Binding-site contacts:
Ligand atom O7 contacts residue ASN53 of chain 1.H at 4.5 Å.
Ligand atom C7 contacts residue ASN53 of chain 1.H at 3.7 Å.
Ligand atom C8 contacts residue ASN53 of chain 1.H at 4.1 Å.
Ligand atom C4 contacts residue ASN53 of chain 1.H at 4.3 Å.
Ligand atom C5 contacts residue ASN53 of chain 1.H at 3.6 Å.
Ligand atom C6 contacts residue THR55 of chain 1.H at 4.4 Å.
Ligand atom C3 contacts residue ASN53 of chain 1.H at 3.8 Å.
Ligand atom O5 contacts residue THR55 of chain 1.H at 4.0 Å.
Ligand atom O7 contacts residue LEU46 of chain 1.H at 3.9 Å.
Ligand atom N2 contacts residue ASN53 of chain 1.H at 2.9 Å (h-bond).
Ligand atom O5 contacts residue ASN53 of chain 1.H at 2.3 Å (h-bond).
Ligand atom C5 contacts residue THR55 of chain 1.H at 4.0 Å.
Ligand atom C2 contacts residue ASN53 of chain 1.H at 2.5 Å.
Ligand atom C7 contacts residue LEU46 of chain 1.H at 4.2 Å (hydrophobic).
Ligand atom C1 contacts residue ASN53 of chain 1.H at 1.4 Å.
Ligand atom O6 contacts residue THR55 of chain 1.H at 3.4 Å (h-bond).

This small molecule binds to this protein.
Small molecule (SMILES): CC(=O)N[C@H]1[C@H](O[C@H]2[C@H](O)[C@@H](NC(C)=O)CO[C@@H]2CO)O[C@H](CO)[C@@H](O)[C@@H]1O

Sequence of chain 1.H:
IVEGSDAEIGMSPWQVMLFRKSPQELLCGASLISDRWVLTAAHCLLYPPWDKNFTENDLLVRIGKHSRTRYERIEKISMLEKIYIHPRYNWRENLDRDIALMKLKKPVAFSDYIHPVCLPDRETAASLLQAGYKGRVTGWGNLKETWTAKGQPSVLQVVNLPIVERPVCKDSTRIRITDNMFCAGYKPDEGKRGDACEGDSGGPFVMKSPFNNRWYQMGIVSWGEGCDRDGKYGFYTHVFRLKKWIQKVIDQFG